Sequence of chain 1.A:
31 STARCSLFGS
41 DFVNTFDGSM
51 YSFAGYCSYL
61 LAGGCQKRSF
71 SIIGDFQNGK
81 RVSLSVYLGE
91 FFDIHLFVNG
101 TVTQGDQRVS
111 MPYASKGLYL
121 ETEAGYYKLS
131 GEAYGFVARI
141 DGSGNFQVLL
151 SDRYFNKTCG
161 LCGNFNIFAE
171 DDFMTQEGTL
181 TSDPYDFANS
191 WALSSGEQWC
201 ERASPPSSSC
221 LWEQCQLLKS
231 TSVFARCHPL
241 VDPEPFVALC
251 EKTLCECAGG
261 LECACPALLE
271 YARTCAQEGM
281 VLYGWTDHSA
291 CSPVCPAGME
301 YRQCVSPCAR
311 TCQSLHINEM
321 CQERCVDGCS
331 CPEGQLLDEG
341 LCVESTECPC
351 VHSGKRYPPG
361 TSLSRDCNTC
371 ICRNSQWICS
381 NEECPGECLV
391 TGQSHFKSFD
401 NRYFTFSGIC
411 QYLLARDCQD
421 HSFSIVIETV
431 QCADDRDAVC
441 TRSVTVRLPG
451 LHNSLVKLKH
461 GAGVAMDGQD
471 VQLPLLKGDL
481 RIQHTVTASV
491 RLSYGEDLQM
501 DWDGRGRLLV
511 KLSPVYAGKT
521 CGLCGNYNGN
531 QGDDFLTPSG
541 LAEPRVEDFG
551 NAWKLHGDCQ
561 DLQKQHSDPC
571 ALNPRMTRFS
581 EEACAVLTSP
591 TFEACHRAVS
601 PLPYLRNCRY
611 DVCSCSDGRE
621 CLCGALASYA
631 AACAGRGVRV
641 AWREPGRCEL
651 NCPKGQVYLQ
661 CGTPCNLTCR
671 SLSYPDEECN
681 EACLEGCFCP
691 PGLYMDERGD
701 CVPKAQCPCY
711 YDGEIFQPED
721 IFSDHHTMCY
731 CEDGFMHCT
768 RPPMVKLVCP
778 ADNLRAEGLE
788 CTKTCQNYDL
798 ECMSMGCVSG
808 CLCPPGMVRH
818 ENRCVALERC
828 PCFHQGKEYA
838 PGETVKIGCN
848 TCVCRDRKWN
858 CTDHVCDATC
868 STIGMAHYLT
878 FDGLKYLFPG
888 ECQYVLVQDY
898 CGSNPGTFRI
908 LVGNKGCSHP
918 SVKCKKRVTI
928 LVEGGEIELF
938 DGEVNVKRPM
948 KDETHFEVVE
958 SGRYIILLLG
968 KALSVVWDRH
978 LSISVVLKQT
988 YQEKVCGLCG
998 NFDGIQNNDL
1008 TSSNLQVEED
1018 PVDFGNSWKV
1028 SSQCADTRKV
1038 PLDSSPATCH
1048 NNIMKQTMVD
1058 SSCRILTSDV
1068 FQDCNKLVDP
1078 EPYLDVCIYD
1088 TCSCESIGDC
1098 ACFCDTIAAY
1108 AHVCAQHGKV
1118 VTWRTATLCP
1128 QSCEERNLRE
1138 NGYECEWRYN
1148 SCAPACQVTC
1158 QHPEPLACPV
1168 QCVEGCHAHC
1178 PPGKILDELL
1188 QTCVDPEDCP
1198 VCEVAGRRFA

Binding-site contacts:
Ligand atom C5 contacts residue ASN99 of chain 1.A at 3.6 Å.
Ligand atom O6 contacts residue GLN77 of chain 1.A at 4.4 Å.
Ligand atom O7 contacts residue ASN99 of chain 1.A at 3.5 Å (h-bond).
Ligand atom O7 contacts residue THR101 of chain 1.A at 3.8 Å.
Ligand atom N2 contacts residue THR101 of chain 1.A at 2.9 Å (h-bond).
Ligand atom C7 contacts residue ARG108 of chain 1.A at 4.2 Å.
Ligand atom N2 contacts residue ASN99 of chain 1.A at 2.6 Å (h-bond).
Ligand atom O5 contacts residue PHE97 of chain 1.A at 4.4 Å.
Ligand atom C6 contacts residue GLN77 of chain 1.A at 4.4 Å.
Ligand atom C7 contacts residue THR101 of chain 1.A at 3.8 Å.
Ligand atom C1 contacts residue PHE97 of chain 1.A at 4.1 Å (hydrophobic).
Ligand atom C1 contacts residue ASN99 of chain 1.A at 1.4 Å.
Ligand atom O4 contacts residue PHE97 of chain 1.A at 3.1 Å.
Ligand atom C7 contacts residue ASN99 of chain 1.A at 3.2 Å.
Ligand atom C3 contacts residue ASN99 of chain 1.A at 3.8 Å.
Ligand atom C2 contacts residue ASN99 of chain 1.A at 2.5 Å.
Ligand atom C5 contacts residue PHE97 of chain 1.A at 3.6 Å (hydrophobic).
Ligand atom O3 contacts residue THR101 of chain 1.A at 4.2 Å.
Ligand atom C3 contacts residue THR101 of chain 1.A at 3.8 Å.
Ligand atom C1 contacts residue THR101 of chain 1.A at 4.3 Å.
Ligand atom C4 contacts residue ASN99 of chain 1.A at 4.3 Å.
Ligand atom C4 contacts residue PHE97 of chain 1.A at 3.9 Å (hydrophobic).
Ligand atom O5 contacts residue ASN99 of chain 1.A at 2.4 Å (h-bond).
Ligand atom C8 contacts residue ARG108 of chain 1.A at 3.4 Å.
Ligand atom C2 contacts residue THR101 of chain 1.A at 3.8 Å.
Ligand atom C8 contacts residue ASN99 of chain 1.A at 3.6 Å.
Ligand atom C8 contacts residue THR101 of chain 1.A at 3.6 Å.
Ligand atom C6 contacts residue PHE97 of chain 1.A at 4.1 Å (hydrophobic).
Ligand atom C3 contacts residue PHE97 of chain 1.A at 4.4 Å (hydrophobic).

A protein and the small-molecule ligand that binds it are described below.
Small molecule (SMILES): CC(=O)N[C@H]1[C@H](O[C@H]2[C@H](O)[C@@H](NC(C)=O)CO[C@@H]2CO)O[C@H](CO)[C@@H](O[C@@H]2O[C@H](CO)[C@@H](O)[C@H](O)[C@@H]2O)[C@@H]1O